The small molecule below binds the protein below.
Small molecule (SMILES): NC(=O)CC[C@H](N)C(=O)O

Binding-site contacts:
Ligand atom C contacts residue ILE52 of chain 1.C at 4.2 Å (hydrophobic).
Ligand atom CG contacts residue GLY75 of chain 1.C at 3.4 Å.
Ligand atom CA contacts residue CYS99 of chain 1.C at 3.6 Å (hydrophobic).
Ligand atom OXT contacts residue GLU76 of chain 1.C at 4.2 Å.
Ligand atom OE1 contacts residue ASN74 of chain 1.C at 3.0 Å (h-bond).
Ligand atom NE2 contacts residue ILE52 of chain 1.C at 4.1 Å.
Ligand atom O contacts residue VAL53 of chain 1.C at 4.0 Å.
Ligand atom CG contacts residue GLU76 of chain 1.C at 3.7 Å.
Ligand atom CG contacts residue LEU50 of chain 1.C at 3.8 Å (hydrophobic).
Ligand atom NE2 contacts residue ALA1 of chain 1.C at 3.1 Å (h-bond).
Ligand atom CB contacts residue GLY75 of chain 1.C at 3.2 Å.
Ligand atom NE2 contacts residue LEU50 of chain 1.C at 3.0 Å (h-bond).
Ligand atom CB contacts residue GLN60 of chain 1.C at 3.8 Å.
Ligand atom CA contacts residue SER97 of chain 1.C at 4.2 Å.
Ligand atom CA contacts residue GLN60 of chain 1.C at 4.1 Å.
Ligand atom OE1 contacts residue ALA1 of chain 1.C at 3.5 Å.
Ligand atom C contacts residue ASP98 of chain 1.C at 4.0 Å.
Ligand atom CD contacts residue ASN74 of chain 1.C at 4.0 Å.
Ligand atom N contacts residue ASP98 of chain 1.C at 2.5 Å (salt-bridge).
Ligand atom C contacts residue ARG49 of chain 1.C at 3.6 Å.
Ligand atom CA contacts residue ASP98 of chain 1.C at 3.4 Å.
Ligand atom OXT contacts residue VAL53 of chain 1.C at 2.8 Å (h-bond).
Ligand atom O contacts residue LEU50 of chain 1.C at 4.0 Å.
Ligand atom N contacts residue GLU76 of chain 1.C at 3.2 Å (salt-bridge).
Ligand atom CD contacts residue GLU398 of chain 1.C at 4.2 Å.
Ligand atom OE1 contacts residue GLY75 of chain 1.C at 2.8 Å (h-bond).
Ligand atom N contacts residue CYS99 of chain 1.C at 3.5 Å (h-bond).
Ligand atom O contacts residue ARG49 of chain 1.C at 2.7 Å (salt-bridge).
Ligand atom CA contacts residue GLY75 of chain 1.C at 3.7 Å.
Ligand atom CD contacts residue GLY75 of chain 1.C at 3.9 Å.
Ligand atom OXT contacts residue LEU50 of chain 1.C at 4.2 Å.
Ligand atom CD contacts residue LEU50 of chain 1.C at 3.9 Å (hydrophobic).
Ligand atom CD contacts residue ALA1 of chain 1.C at 3.7 Å (hydrophobic).
Ligand atom OXT contacts residue ASP98 of chain 1.C at 4.1 Å.
Ligand atom C contacts residue VAL53 of chain 1.C at 4.0 Å (hydrophobic).
Ligand atom C contacts residue LEU50 of chain 1.C at 4.2 Å (hydrophobic).
Ligand atom OXT contacts residue ILE52 of chain 1.C at 3.2 Å (h-bond).
Ligand atom N contacts residue GLY75 of chain 1.C at 3.1 Å (h-bond).
Ligand atom CB contacts residue CYS99 of chain 1.C at 3.8 Å (hydrophobic).
Ligand atom OXT contacts residue ARG49 of chain 1.C at 3.8 Å.

Sequence of chain 1.C:
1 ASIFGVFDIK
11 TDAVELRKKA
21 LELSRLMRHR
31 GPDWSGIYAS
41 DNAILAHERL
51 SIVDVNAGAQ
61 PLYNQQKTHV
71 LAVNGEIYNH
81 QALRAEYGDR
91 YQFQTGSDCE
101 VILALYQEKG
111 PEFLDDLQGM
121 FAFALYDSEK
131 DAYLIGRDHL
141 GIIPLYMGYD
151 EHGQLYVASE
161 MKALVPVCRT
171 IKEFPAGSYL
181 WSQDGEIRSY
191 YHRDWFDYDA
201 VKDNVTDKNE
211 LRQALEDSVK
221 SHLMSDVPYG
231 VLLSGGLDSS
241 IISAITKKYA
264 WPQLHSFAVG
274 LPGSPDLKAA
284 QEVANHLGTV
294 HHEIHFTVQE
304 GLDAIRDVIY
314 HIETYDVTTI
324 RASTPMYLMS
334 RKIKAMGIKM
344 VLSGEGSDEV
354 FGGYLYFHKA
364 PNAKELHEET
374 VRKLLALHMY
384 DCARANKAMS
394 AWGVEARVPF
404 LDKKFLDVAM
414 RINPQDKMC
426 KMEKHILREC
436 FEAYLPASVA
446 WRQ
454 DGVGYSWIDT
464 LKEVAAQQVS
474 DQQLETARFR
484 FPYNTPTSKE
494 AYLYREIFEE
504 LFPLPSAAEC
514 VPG